Sequence of chain 1.C:
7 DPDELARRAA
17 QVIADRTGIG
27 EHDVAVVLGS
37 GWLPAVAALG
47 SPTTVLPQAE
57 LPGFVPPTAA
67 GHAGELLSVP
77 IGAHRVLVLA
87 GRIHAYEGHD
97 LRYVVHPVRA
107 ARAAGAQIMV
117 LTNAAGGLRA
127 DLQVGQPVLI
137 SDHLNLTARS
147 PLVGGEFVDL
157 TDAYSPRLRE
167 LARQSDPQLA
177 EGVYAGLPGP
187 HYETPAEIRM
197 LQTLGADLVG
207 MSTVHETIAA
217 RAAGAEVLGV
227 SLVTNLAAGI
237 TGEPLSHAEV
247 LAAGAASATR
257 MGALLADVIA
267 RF

Binding-site contacts:
Ligand atom O3' contacts residue PO41 of chain 1.H at 2.8 Å (h-bond).
Ligand atom O3' contacts residue TYR92 of chain 1.C at 2.7 Å (h-bond).
Ligand atom N3 contacts residue MET207 of chain 1.C at 3.7 Å.
Ligand atom O6 contacts residue GLY122 of chain 1.C at 3.6 Å.
Ligand atom O5' contacts residue HIS243 of chain 1.C at 2.7 Å (h-bond).
Ligand atom C4' contacts residue PO41 of chain 1.H at 3.5 Å.
Ligand atom O3' contacts residue HIS90 of chain 1.C at 3.6 Å (h-bond).
Ligand atom C3' contacts residue TYR92 of chain 1.C at 3.7 Å (hydrophobic).
Ligand atom N1' contacts residue PO41 of chain 1.H at 2.7 Å (h-bond).
Ligand atom C6' contacts residue PO41 of chain 1.H at 3.1 Å.
Ligand atom N1 contacts residue VAL205 of chain 1.C at 3.5 Å.
Ligand atom C10 contacts residue ALA120 of chain 1.C at 3.1 Å (hydrophobic).
Ligand atom O6 contacts residue GLU189 of chain 1.C at 3.7 Å.
Ligand atom C6 contacts residue GLU189 of chain 1.C at 3.7 Å.
Ligand atom C8 contacts residue THR230 of chain 1.C at 3.5 Å.
Ligand atom C5' contacts residue TYR188 of chain 1.C at 3.4 Å (hydrophobic).
Ligand atom N7 contacts residue ALA121 of chain 1.C at 3.5 Å.
Ligand atom C4 contacts residue VAL205 of chain 1.C at 3.6 Å (hydrophobic).
Ligand atom C2' contacts residue MET207 of chain 1.C at 3.5 Å (hydrophobic).
Ligand atom C5' contacts residue HIS243 of chain 1.C at 3.4 Å.
Ligand atom C8 contacts residue ASN231 of chain 1.C at 3.5 Å.
Ligand atom O5' contacts residue VAL246 of chain 1.C at 3.6 Å.
Ligand atom N7 contacts residue ASN231 of chain 1.C at 2.7 Å (h-bond).
Ligand atom N3 contacts residue GLY206 of chain 1.C at 3.5 Å.
Ligand atom C6' contacts residue SER36 of chain 1.C at 3.7 Å.
Ligand atom C3' contacts residue MET207 of chain 1.C at 3.7 Å (hydrophobic).
Ligand atom C8 contacts residue ALA121 of chain 1.C at 3.6 Å (hydrophobic).
Ligand atom C2' contacts residue PO41 of chain 1.H at 3.5 Å.
Ligand atom C9 contacts residue ALA120 of chain 1.C at 3.6 Å (hydrophobic).
Ligand atom C2 contacts residue GLU189 of chain 1.C at 3.2 Å.
Ligand atom N3 contacts residue VAL205 of chain 1.C at 3.6 Å.
Ligand atom C10 contacts residue PO41 of chain 1.H at 3.7 Å.
Ligand atom N7 contacts residue GLY122 of chain 1.C at 3.4 Å (h-bond).
Ligand atom C3' contacts residue PO41 of chain 1.H at 3.4 Å.
Ligand atom N1 contacts residue GLU189 of chain 1.C at 2.6 Å (salt-bridge).
Ligand atom C2 contacts residue MET207 of chain 1.C at 3.6 Å (hydrophobic).
Ligand atom N7 contacts residue THR230 of chain 1.C at 3.7 Å.
Ligand atom C5 contacts residue GLY122 of chain 1.C at 3.5 Å.
Ligand atom O6 contacts residue ASN231 of chain 1.C at 3.0 Å (h-bond).
Ligand atom O5' contacts residue TYR188 of chain 1.C at 2.5 Å (h-bond).

A protein and the small-molecule ligand that binds it are described below.
Small molecule (SMILES): O=c1[nH]cnc2c(C[NH+]3C[C@H](CO)[C@@H](O)C3)c[nH]c12

Sequence of chain 1.A:
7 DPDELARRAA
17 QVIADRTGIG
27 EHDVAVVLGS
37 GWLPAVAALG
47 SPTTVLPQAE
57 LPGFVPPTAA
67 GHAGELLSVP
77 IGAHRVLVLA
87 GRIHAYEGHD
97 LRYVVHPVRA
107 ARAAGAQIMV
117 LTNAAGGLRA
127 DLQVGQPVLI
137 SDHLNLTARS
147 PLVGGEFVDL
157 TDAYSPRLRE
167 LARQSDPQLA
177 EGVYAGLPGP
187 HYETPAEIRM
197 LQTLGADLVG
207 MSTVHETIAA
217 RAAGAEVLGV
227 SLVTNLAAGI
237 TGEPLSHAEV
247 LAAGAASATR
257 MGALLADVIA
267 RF